Binding-site contacts:
Ligand atom O5 contacts residue THR156 of chain 9.E at 3.2 Å (h-bond).
Ligand atom C2 contacts residue ASN154 of chain 9.E at 2.6 Å.
Ligand atom C8 contacts residue VAL153 of chain 9.E at 4.3 Å (hydrophobic).
Ligand atom C5 contacts residue THR156 of chain 9.E at 3.8 Å.
Ligand atom C1 contacts residue THR156 of chain 9.E at 3.4 Å.
Ligand atom O6 contacts residue THR156 of chain 9.E at 3.5 Å (h-bond).
Ligand atom C6 contacts residue THR156 of chain 9.E at 4.4 Å.
Ligand atom C8 contacts residue GLY150 of chain 9.E at 3.5 Å.
Ligand atom N2 contacts residue ASN154 of chain 9.E at 1.4 Å (h-bond).
Ligand atom C8 contacts residue ASN154 of chain 9.E at 2.4 Å.
Ligand atom C3 contacts residue ASN154 of chain 9.E at 3.6 Å.
Ligand atom C7 contacts residue GLY150 of chain 9.E at 3.9 Å.
Ligand atom C7 contacts residue MET151 of chain 9.E at 4.3 Å (hydrophobic).
Ligand atom C7 contacts residue ASN154 of chain 9.E at 2.0 Å.
Ligand atom O7 contacts residue GLY150 of chain 9.E at 3.7 Å.
Ligand atom O5 contacts residue ASN154 of chain 9.E at 4.2 Å.
Ligand atom O7 contacts residue ASN154 of chain 9.E at 3.2 Å (h-bond).
Ligand atom C1 contacts residue ASN154 of chain 9.E at 2.9 Å.
Ligand atom O7 contacts residue MET151 of chain 9.E at 3.6 Å.
Ligand atom O3 contacts residue ASN154 of chain 9.E at 4.1 Å.

Sequence of chain 9.E:
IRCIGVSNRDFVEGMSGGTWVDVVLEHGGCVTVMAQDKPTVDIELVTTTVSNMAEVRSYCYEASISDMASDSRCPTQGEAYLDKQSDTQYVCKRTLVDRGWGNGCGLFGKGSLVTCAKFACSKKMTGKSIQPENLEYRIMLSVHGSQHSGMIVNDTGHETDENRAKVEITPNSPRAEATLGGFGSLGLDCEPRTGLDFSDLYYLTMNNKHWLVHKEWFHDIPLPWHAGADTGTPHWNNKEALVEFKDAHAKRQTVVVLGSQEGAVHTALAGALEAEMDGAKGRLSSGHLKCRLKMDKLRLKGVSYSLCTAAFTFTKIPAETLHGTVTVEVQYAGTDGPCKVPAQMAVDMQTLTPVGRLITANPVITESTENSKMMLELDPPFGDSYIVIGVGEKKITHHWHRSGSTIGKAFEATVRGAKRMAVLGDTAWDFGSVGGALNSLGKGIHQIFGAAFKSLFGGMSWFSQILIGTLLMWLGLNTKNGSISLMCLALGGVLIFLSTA

The protein below binds the small molecule below.
Small molecule (SMILES): CC(=O)N[C@H]1[C@H](O[C@H]2[C@H](O)[C@@H](NC(C)=O)CO[C@@H]2CO)O[C@H](CO)[C@@H](O)[C@@H]1O